This protein binds this small molecule.
Small molecule (SMILES): CC(=O)N[C@@H]1[C@@H](O)[C@H](O)[C@@H](CO)O[C@H]1O

Binding-site contacts:
Ligand atom O7 contacts residue ASN1071 of chain 1.C at 4.2 Å.
Ligand atom C8 contacts residue ASN1071 of chain 1.C at 4.4 Å.
Ligand atom C1 contacts residue GLN892 of chain 1.B at 4.4 Å.
Ligand atom C7 contacts residue ASN1071 of chain 1.C at 3.8 Å.
Ligand atom C4 contacts residue ASN1071 of chain 1.C at 4.2 Å.
Ligand atom O4 contacts residue ALA703 of chain 1.C at 4.4 Å.
Ligand atom C2 contacts residue ASN1071 of chain 1.C at 2.5 Å.
Ligand atom C8 contacts residue LYS1070 of chain 1.C at 4.4 Å.
Ligand atom C3 contacts residue ASN1071 of chain 1.C at 3.8 Å.
Ligand atom C1 contacts residue ASN1071 of chain 1.C at 1.4 Å.
Ligand atom C8 contacts residue GLU1069 of chain 1.C at 3.4 Å.
Ligand atom C5 contacts residue ALA703 of chain 1.C at 4.0 Å (hydrophobic).
Ligand atom C6 contacts residue ALA703 of chain 1.C at 4.4 Å (hydrophobic).
Ligand atom C5 contacts residue ASN1071 of chain 1.C at 3.7 Å.
Ligand atom O5 contacts residue ASN1071 of chain 1.C at 2.4 Å (h-bond).
Ligand atom N2 contacts residue ASN1071 of chain 1.C at 2.9 Å (h-bond).

Sequence of chain 1.B:
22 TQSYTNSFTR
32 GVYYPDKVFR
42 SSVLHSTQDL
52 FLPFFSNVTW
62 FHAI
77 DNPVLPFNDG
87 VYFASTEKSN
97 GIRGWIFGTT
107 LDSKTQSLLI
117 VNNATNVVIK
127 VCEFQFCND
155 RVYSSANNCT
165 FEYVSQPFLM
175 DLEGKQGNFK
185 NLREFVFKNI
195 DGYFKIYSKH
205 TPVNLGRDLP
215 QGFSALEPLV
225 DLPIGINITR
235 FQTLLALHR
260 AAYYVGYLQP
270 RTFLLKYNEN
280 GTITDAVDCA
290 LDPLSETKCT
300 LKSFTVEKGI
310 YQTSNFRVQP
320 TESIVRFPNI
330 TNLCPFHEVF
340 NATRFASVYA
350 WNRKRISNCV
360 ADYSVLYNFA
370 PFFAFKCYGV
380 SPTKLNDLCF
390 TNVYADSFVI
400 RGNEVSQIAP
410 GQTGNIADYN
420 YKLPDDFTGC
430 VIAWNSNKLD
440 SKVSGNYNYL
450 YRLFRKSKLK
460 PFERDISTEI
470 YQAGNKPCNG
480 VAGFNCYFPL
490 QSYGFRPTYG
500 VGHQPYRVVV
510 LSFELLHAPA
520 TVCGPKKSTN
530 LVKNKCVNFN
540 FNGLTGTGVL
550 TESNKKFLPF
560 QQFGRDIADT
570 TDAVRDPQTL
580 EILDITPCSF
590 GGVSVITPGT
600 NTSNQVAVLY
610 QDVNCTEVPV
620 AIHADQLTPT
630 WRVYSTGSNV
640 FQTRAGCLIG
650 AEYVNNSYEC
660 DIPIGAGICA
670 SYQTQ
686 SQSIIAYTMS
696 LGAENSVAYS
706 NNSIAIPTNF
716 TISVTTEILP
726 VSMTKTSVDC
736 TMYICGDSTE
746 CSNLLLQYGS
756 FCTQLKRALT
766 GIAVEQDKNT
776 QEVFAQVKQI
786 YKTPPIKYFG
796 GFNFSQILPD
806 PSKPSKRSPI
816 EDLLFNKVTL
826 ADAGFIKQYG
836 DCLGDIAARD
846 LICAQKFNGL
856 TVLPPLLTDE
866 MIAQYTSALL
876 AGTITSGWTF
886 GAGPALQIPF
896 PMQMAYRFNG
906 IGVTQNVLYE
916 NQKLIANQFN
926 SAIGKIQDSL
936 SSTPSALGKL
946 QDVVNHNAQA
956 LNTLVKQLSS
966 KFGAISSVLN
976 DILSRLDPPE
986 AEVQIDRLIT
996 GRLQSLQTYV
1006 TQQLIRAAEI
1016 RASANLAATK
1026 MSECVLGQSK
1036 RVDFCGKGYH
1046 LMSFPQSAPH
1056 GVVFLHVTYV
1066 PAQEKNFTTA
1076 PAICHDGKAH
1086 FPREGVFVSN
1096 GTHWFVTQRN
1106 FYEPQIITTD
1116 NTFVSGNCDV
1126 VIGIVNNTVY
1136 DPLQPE

Sequence of chain 1.C:
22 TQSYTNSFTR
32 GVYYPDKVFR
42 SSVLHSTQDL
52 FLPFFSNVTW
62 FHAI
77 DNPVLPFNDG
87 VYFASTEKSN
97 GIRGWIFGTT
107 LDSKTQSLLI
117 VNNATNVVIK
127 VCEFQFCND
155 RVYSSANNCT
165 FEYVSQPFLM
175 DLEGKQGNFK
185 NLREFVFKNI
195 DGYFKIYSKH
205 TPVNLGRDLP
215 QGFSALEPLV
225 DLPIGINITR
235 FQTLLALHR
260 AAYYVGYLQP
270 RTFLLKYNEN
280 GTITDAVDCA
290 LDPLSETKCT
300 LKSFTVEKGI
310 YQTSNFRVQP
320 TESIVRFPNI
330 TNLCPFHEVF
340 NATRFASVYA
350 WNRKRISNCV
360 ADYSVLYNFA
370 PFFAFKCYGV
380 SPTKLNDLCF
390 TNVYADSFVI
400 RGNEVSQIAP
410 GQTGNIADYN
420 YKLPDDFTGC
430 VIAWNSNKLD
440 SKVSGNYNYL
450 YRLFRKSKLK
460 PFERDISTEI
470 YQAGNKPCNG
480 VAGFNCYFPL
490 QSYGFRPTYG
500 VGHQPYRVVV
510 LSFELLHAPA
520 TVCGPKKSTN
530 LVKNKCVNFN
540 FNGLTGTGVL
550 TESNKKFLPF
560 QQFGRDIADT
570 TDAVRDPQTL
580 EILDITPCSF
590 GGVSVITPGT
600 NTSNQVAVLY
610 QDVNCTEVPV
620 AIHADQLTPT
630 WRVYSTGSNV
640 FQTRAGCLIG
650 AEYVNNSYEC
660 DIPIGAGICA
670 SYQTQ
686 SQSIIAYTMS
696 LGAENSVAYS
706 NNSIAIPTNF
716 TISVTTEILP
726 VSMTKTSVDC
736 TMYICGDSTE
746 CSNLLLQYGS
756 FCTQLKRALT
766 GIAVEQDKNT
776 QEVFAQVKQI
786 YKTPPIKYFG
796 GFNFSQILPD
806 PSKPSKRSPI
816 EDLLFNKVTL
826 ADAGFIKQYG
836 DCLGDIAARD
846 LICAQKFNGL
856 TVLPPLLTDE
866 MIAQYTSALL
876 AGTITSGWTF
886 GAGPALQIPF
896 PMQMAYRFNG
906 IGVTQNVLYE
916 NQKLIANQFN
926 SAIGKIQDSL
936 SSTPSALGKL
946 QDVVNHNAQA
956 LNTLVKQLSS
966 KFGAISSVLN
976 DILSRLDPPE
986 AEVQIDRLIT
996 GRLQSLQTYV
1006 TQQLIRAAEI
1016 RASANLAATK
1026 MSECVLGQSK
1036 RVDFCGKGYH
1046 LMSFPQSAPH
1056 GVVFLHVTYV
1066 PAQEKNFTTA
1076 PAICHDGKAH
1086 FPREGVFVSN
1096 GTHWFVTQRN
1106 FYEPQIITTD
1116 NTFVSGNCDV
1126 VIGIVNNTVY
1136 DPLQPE